Binding-site contacts:
Ligand atom C8 contacts residue PHE278 of chain 1.B at 4.2 Å (hydrophobic).
Ligand atom C7 contacts residue ASN326 of chain 1.B at 3.4 Å.
Ligand atom C1 contacts residue ASN326 of chain 1.B at 1.4 Å.
Ligand atom C4 contacts residue ASN326 of chain 1.B at 4.3 Å.
Ligand atom C5 contacts residue ASN326 of chain 1.B at 3.7 Å.
Ligand atom C1 contacts residue HIS320 of chain 1.B at 3.7 Å.
Ligand atom C3 contacts residue ASN326 of chain 1.B at 3.8 Å.
Ligand atom C7 contacts residue GLY324 of chain 1.B at 4.1 Å.
Ligand atom O5 contacts residue HIS320 of chain 1.B at 3.2 Å.
Ligand atom C8 contacts residue GLY324 of chain 1.B at 3.2 Å.
Ligand atom O3 contacts residue TYR362 of chain 1.B at 3.6 Å (h-bond).
Ligand atom C3 contacts residue TYR362 of chain 1.B at 3.9 Å (hydrophobic).
Ligand atom C2 contacts residue TYR362 of chain 1.B at 4.4 Å (hydrophobic).
Ligand atom N2 contacts residue ASN326 of chain 1.B at 2.8 Å (h-bond).
Ligand atom C7 contacts residue ASP360 of chain 1.B at 3.9 Å.
Ligand atom C7 contacts residue TYR362 of chain 1.B at 3.5 Å (hydrophobic).
Ligand atom C6 contacts residue HIS320 of chain 1.B at 3.7 Å.
Ligand atom C5 contacts residue HIS320 of chain 1.B at 3.7 Å.
Ligand atom O7 contacts residue ASP360 of chain 1.B at 3.7 Å.
Ligand atom O5 contacts residue ASN326 of chain 1.B at 2.4 Å (h-bond).
Ligand atom C8 contacts residue ASP360 of chain 1.B at 3.4 Å.
Ligand atom O7 contacts residue TYR362 of chain 1.B at 3.6 Å.
Ligand atom N2 contacts residue GLY324 of chain 1.B at 3.9 Å.
Ligand atom C8 contacts residue TYR362 of chain 1.B at 3.8 Å (hydrophobic).
Ligand atom N2 contacts residue TYR362 of chain 1.B at 3.6 Å.
Ligand atom C2 contacts residue ASN326 of chain 1.B at 2.4 Å.
Ligand atom C8 contacts residue ASN326 of chain 1.B at 4.1 Å.
Ligand atom O7 contacts residue ASN326 of chain 1.B at 4.0 Å.
Ligand atom C8 contacts residue THR361 of chain 1.B at 3.8 Å.

The protein below binds the small molecule below.
Small molecule (SMILES): CC(=O)N[C@H]1[C@H](O[C@H]2[C@H](O)[C@@H](NC(C)=O)CO[C@@H]2CO)O[C@H](CO)[C@@H](O)[C@@H]1O

Sequence of chain 1.B:
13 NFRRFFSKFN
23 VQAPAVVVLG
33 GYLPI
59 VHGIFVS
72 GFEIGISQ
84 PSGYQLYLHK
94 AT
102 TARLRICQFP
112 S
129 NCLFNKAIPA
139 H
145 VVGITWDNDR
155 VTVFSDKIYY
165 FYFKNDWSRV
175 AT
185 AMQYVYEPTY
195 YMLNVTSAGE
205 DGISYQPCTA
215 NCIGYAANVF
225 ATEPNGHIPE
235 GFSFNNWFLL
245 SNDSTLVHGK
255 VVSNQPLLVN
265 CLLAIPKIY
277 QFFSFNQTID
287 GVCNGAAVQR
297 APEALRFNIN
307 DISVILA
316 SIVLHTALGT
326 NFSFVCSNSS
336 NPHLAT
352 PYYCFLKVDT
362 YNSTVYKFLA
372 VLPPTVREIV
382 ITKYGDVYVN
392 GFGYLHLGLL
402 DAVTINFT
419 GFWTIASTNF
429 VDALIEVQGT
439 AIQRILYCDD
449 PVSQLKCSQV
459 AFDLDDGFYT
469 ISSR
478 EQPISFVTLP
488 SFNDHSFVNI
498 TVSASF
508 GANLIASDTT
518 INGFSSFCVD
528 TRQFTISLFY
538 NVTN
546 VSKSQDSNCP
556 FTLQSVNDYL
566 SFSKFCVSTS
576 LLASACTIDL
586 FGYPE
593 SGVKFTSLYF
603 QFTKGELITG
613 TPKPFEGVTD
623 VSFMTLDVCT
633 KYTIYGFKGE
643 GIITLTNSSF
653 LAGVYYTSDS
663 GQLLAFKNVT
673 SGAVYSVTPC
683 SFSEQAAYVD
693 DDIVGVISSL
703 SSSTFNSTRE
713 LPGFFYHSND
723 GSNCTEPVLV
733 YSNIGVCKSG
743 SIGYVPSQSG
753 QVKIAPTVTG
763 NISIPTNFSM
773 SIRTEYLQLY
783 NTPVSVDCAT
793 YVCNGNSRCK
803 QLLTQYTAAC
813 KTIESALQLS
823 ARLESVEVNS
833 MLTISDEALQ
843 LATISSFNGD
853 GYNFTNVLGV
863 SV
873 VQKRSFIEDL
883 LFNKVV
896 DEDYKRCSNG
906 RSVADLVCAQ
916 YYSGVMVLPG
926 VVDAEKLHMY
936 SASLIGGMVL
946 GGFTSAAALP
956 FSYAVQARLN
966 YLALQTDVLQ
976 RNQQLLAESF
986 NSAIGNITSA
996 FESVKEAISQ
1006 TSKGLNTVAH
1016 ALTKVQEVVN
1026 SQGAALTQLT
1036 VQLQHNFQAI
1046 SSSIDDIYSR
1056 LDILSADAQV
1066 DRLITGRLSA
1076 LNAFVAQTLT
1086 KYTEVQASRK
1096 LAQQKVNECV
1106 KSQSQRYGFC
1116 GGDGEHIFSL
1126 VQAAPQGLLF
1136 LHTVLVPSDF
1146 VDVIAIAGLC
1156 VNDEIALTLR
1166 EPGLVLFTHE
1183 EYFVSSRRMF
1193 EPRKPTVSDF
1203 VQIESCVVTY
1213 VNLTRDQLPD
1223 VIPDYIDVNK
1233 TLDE